This protein binds this small molecule.
Small molecule (SMILES): Cc1cc(Br)ccc1O

Sequence of chain 1.B:
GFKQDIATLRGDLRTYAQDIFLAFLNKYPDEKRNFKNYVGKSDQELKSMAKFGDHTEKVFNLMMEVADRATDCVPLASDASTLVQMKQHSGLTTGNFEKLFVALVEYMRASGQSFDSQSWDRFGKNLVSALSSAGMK

Binding-site contacts:
Ligand atom C2 contacts residue PHE60 of chain 1.B at 4.5 Å (hydrophobic).
Ligand atom C3 contacts residue HIS55 of chain 1.B at 3.2 Å.
Ligand atom C6 contacts residue VAL59 of chain 1.B at 3.3 Å (hydrophobic).
Ligand atom C4 contacts residue HIS55 of chain 1.B at 3.1 Å.
Ligand atom C2 contacts residue MH01 of chain 1.I at 4.4 Å.
Ligand atom C7 contacts residue VAL59 of chain 1.B at 3.5 Å (hydrophobic).
Ligand atom C4 contacts residue THR56 of chain 1.B at 3.8 Å.
Ligand atom BR1 contacts residue LEU100 of chain 1.B at 4.5 Å.
Ligand atom BR1 contacts residue ALA17 of chain 1.B at 3.9 Å.
Ligand atom C1 contacts residue PHE21 of chain 1.B at 3.6 Å (hydrophobic).
Ligand atom C2 contacts residue LEU100 of chain 1.B at 4.2 Å (hydrophobic).
Ligand atom C1 contacts residue MH01 of chain 1.I at 3.3 Å.
Ligand atom BR1 contacts residue VAL59 of chain 1.B at 4.3 Å.
Ligand atom BR1 contacts residue ILE20 of chain 1.B at 4.3 Å.
Ligand atom C7 contacts residue PHE21 of chain 1.B at 3.5 Å (hydrophobic).
Ligand atom BR1 contacts residue PHE21 of chain 1.B at 4.2 Å.
Ligand atom O1 contacts residue VAL59 of chain 1.B at 3.9 Å.
Ligand atom C3 contacts residue PHE21 of chain 1.B at 3.2 Å (hydrophobic).
Ligand atom C5 contacts residue PHE60 of chain 1.B at 2.9 Å (hydrophobic).
Ligand atom C2 contacts residue VAL59 of chain 1.B at 3.6 Å (hydrophobic).
Ligand atom C6 contacts residue PHE21 of chain 1.B at 3.7 Å (hydrophobic).
Ligand atom O1 contacts residue MH01 of chain 1.I at 4.4 Å.
Ligand atom C7 contacts residue LEU100 of chain 1.B at 3.6 Å (hydrophobic).
Ligand atom O1 contacts residue PHE35 of chain 1.B at 3.6 Å.
Ligand atom C7 contacts residue PHE60 of chain 1.B at 3.2 Å (hydrophobic).
Ligand atom C4 contacts residue PHE21 of chain 1.B at 3.5 Å (hydrophobic).
Ligand atom O1 contacts residue HIS55 of chain 1.B at 2.4 Å (h-bond).
Ligand atom BR1 contacts residue PHE60 of chain 1.B at 0.6 Å.
Ligand atom C5 contacts residue VAL59 of chain 1.B at 3.3 Å (hydrophobic).
Ligand atom C4 contacts residue PHE60 of chain 1.B at 4.2 Å (hydrophobic).
Ligand atom C4 contacts residue VAL59 of chain 1.B at 3.4 Å (hydrophobic).
Ligand atom C2 contacts residue PHE21 of chain 1.B at 3.2 Å (hydrophobic).
Ligand atom C5 contacts residue THR56 of chain 1.B at 3.7 Å.
Ligand atom C5 contacts residue PHE21 of chain 1.B at 3.7 Å (hydrophobic).
Ligand atom O1 contacts residue PHE21 of chain 1.B at 3.3 Å.
Ligand atom C6 contacts residue PHE60 of chain 1.B at 2.1 Å (hydrophobic).
Ligand atom C5 contacts residue HIS55 of chain 1.B at 4.5 Å.
Ligand atom C1 contacts residue LEU100 of chain 1.B at 3.8 Å (hydrophobic).
Ligand atom C3 contacts residue VAL59 of chain 1.B at 3.6 Å (hydrophobic).